This protein binds this small molecule.
Small molecule (SMILES): CC(=O)N[C@@H]1[C@@H](O)[C@H](O)[C@@H](CO)O[C@H]1O

Sequence of chain 1.F:
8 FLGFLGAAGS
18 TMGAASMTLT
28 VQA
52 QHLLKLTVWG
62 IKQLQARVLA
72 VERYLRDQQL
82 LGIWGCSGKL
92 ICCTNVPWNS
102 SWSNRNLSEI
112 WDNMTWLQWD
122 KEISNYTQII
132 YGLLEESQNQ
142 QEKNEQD

Binding-site contacts:
Ligand atom O5 contacts residue ASN126 of chain 1.F at 2.4 Å (h-bond).
Ligand atom C8 contacts residue ASN126 of chain 1.F at 4.3 Å.
Ligand atom C3 contacts residue ASN126 of chain 1.F at 3.8 Å.
Ligand atom O7 contacts residue TYR127 of chain 1.F at 2.9 Å (h-bond).
Ligand atom C8 contacts residue TYR127 of chain 1.F at 4.3 Å (hydrophobic).
Ligand atom O7 contacts residue ASN126 of chain 1.F at 2.8 Å (h-bond).
Ligand atom N2 contacts residue ASN126 of chain 1.F at 2.9 Å (h-bond).
Ligand atom C4 contacts residue ASN126 of chain 1.F at 4.2 Å.
Ligand atom C7 contacts residue TYR127 of chain 1.F at 3.9 Å (hydrophobic).
Ligand atom C5 contacts residue ASN126 of chain 1.F at 3.6 Å.
Ligand atom C2 contacts residue ASN126 of chain 1.F at 2.5 Å.
Ligand atom C7 contacts residue ASN126 of chain 1.F at 3.0 Å.
Ligand atom C8 contacts residue GLU123 of chain 1.F at 4.3 Å.
Ligand atom C1 contacts residue ASN126 of chain 1.F at 1.4 Å.